Sequence of chain 1.B:
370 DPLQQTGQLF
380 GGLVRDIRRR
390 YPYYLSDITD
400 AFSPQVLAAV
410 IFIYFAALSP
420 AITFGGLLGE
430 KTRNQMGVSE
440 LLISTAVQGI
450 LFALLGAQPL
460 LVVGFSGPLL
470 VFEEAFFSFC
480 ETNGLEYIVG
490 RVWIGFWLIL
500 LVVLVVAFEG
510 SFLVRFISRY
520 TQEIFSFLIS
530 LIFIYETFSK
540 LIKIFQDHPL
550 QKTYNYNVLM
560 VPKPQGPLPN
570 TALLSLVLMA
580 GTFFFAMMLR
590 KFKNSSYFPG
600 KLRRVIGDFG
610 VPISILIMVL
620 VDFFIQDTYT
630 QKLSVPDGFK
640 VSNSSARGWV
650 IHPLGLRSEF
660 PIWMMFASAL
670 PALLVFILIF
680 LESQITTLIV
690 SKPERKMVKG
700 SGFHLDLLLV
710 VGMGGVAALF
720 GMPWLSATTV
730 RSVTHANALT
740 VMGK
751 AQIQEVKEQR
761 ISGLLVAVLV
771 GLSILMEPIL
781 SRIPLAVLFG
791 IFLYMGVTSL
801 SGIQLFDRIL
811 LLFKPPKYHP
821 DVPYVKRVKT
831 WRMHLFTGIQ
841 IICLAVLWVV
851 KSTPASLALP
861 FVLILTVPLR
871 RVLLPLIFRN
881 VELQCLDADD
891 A

This small molecule binds to this protein.
Small molecule (SMILES): CC(C)CCC[C@@H](C)[C@H]1CC[C@H]2[C@@H]3CC=C4C[C@@H](O)CC[C@]4(C)[C@H]3CC[C@]12C

Binding-site contacts:
Ligand atom C24 contacts residue ILE449 of chain 1.B at 3.9 Å (hydrophobic).
Ligand atom O1 contacts residue TRP648 of chain 1.B at 3.7 Å.
Ligand atom C4 contacts residue TRP648 of chain 1.B at 4.1 Å (hydrophobic).
Ligand atom C1 contacts residue PHE638 of chain 1.B at 4.2 Å (hydrophobic).
Ligand atom C9 contacts residue PHE638 of chain 1.B at 4.3 Å (hydrophobic).
Ligand atom C3 contacts residue TRP648 of chain 1.B at 4.2 Å (hydrophobic).
Ligand atom C21 contacts residue LEU772 of chain 1.B at 4.0 Å (hydrophobic).
Ligand atom C22 contacts residue VAL768 of chain 1.B at 4.4 Å (hydrophobic).
Ligand atom C15 contacts residue VAL446 of chain 1.B at 4.2 Å (hydrophobic).
Ligand atom C26 contacts residue VAL768 of chain 1.B at 3.8 Å (hydrophobic).
Ligand atom O1 contacts residue PHE638 of chain 1.B at 4.4 Å.
Ligand atom C6 contacts residue TRP648 of chain 1.B at 4.5 Å (hydrophobic).
Ligand atom C15 contacts residue ILE442 of chain 1.B at 4.1 Å (hydrophobic).
Ligand atom C25 contacts residue VAL768 of chain 1.B at 4.1 Å (hydrophobic).
Ligand atom C12 contacts residue PHE638 of chain 1.B at 4.3 Å (hydrophobic).
Ligand atom C3 contacts residue PHE638 of chain 1.B at 3.9 Å (hydrophobic).
Ligand atom C23 contacts residue ILE449 of chain 1.B at 3.8 Å (hydrophobic).
Ligand atom C22 contacts residue ILE449 of chain 1.B at 4.1 Å (hydrophobic).
Ligand atom C23 contacts residue VAL768 of chain 1.B at 4.1 Å (hydrophobic).
Ligand atom C7 contacts residue ILE442 of chain 1.B at 4.0 Å (hydrophobic).
Ligand atom C25 contacts residue ILE449 of chain 1.B at 4.0 Å (hydrophobic).
Ligand atom C11 contacts residue PHE638 of chain 1.B at 4.5 Å (hydrophobic).
Ligand atom C22 contacts residue GLY771 of chain 1.B at 4.3 Å.